The protein below binds the small molecule below.
Small molecule (SMILES): CC(C)CCC[C@@H](C)[C@H]1CC[C@H]2[C@@H]3CC=C4C[C@@H](OC(=O)CCC(=O)O)CC[C@]4(C)[C@H]3CC[C@]12C

Sequence of chain 1.C:
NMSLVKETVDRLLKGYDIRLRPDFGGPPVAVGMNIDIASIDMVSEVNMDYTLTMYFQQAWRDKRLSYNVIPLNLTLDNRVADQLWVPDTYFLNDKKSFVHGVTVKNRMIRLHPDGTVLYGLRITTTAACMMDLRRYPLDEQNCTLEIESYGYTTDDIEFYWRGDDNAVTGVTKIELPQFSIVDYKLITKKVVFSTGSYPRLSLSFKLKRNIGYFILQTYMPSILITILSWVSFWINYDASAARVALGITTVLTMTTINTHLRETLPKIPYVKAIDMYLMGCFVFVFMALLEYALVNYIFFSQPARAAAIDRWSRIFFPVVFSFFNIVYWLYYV

Binding-site contacts:
Ligand atom CBB contacts residue PHE331 of chain 1.C at 3.6 Å (hydrophobic).
Ligand atom CAE contacts residue PHE331 of chain 1.C at 4.1 Å (hydrophobic).
Ligand atom CAR contacts residue TYR338 of chain 1.C at 3.5 Å (hydrophobic).
Ligand atom CAD contacts residue TYR339 of chain 1.C at 3.7 Å (hydrophobic).
Ligand atom CBI contacts residue PHE331 of chain 1.C at 4.0 Å (hydrophobic).
Ligand atom CAZ contacts residue TYR339 of chain 1.C at 4.0 Å (hydrophobic).
Ligand atom OAW contacts residue TYR339 of chain 1.C at 3.7 Å.
Ligand atom CBE contacts residue PHE331 of chain 1.C at 4.0 Å (hydrophobic).
Ligand atom CAU contacts residue PHE331 of chain 1.C at 3.2 Å (hydrophobic).
Ligand atom CAR contacts residue TYR339 of chain 1.C at 4.2 Å (hydrophobic).
Ligand atom CAP contacts residue MET283 of chain 1.C at 4.2 Å (hydrophobic).
Ligand atom CBG contacts residue MET283 of chain 1.C at 4.5 Å (hydrophobic).
Ligand atom CAQ contacts residue MET283 of chain 1.C at 3.5 Å (hydrophobic).
Ligand atom CBC contacts residue TYR339 of chain 1.C at 4.0 Å (hydrophobic).
Ligand atom CAE contacts residue MET283 of chain 1.C at 3.8 Å (hydrophobic).
Ligand atom CAP contacts residue Y011 of chain 1.Y at 3.9 Å.
Ligand atom CBD contacts residue MET283 of chain 1.C at 4.5 Å (hydrophobic).
Ligand atom CAS contacts residue PHE331 of chain 1.C at 4.2 Å (hydrophobic).
Ligand atom CAT contacts residue TYR338 of chain 1.C at 3.9 Å (hydrophobic).
Ligand atom CAV contacts residue TYR339 of chain 1.C at 3.1 Å (hydrophobic).
Ligand atom CBH contacts residue TYR339 of chain 1.C at 4.5 Å (hydrophobic).